The protein below binds the small molecule below.
Small molecule (SMILES): CC(=O)N[C@H]1CO[C@H](CO[C@@H]2O[C@@H](C)[C@@H](O)[C@@H](O)[C@@H]2O)[C@@H](O)[C@@H]1O

Sequence of chain 7.A:
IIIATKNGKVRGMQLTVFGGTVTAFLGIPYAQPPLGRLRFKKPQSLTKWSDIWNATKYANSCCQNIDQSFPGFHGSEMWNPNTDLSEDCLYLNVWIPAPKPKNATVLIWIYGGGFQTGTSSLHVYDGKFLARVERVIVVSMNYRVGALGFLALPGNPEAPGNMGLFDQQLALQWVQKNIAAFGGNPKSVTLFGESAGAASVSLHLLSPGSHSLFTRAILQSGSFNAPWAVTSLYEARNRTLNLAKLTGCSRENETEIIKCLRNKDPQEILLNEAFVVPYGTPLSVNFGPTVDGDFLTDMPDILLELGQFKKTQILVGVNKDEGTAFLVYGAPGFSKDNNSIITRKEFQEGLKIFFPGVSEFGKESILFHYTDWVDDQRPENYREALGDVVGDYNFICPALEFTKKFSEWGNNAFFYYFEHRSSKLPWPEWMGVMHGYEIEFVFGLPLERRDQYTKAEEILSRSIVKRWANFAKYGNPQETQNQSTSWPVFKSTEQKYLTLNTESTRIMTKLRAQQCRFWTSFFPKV

Binding-site contacts:
Ligand atom C2 contacts residue ASN57 of chain 7.A at 2.5 Å.
Ligand atom C1 contacts residue ASN57 of chain 7.A at 1.5 Å.
Ligand atom C4 contacts residue ASN57 of chain 7.A at 4.3 Å.
Ligand atom C1 contacts residue ARG14 of chain 7.A at 4.4 Å.
Ligand atom C8 contacts residue ASN57 of chain 7.A at 4.4 Å.
Ligand atom O7 contacts residue ASN57 of chain 7.A at 3.2 Å (h-bond).
Ligand atom O5 contacts residue ARG14 of chain 7.A at 4.1 Å.
Ligand atom C3 contacts residue ASN57 of chain 7.A at 3.8 Å.
Ligand atom O5 contacts residue ASN57 of chain 7.A at 2.4 Å (h-bond).
Ligand atom C5 contacts residue ARG14 of chain 7.A at 4.3 Å.
Ligand atom C5 contacts residue ASN57 of chain 7.A at 3.7 Å.
Ligand atom C7 contacts residue ASN57 of chain 7.A at 3.2 Å.
Ligand atom N2 contacts residue ASN57 of chain 7.A at 2.9 Å (h-bond).